A protein and the small-molecule ligand that binds it are described below.
Small molecule (SMILES): O=[N+]([O-])c1ccc2[nH]nnc2c1

Binding-site contacts:
Ligand atom C3A contacts residue MET34 of chain 2.C at 4.0 Å (hydrophobic).
Ligand atom N3 contacts residue ARG37 of chain 2.C at 3.9 Å.
Ligand atom O21 contacts residue THR53 of chain 2.C at 2.6 Å (h-bond).
Ligand atom N1 contacts residue MET70 of chain 2.C at 3.6 Å.
Ligand atom C6 contacts residue LEU49 of chain 2.C at 3.6 Å (hydrophobic).
Ligand atom C5 contacts residue LEU30 of chain 2.C at 3.8 Å (hydrophobic).
Ligand atom C7 contacts residue MET70 of chain 2.C at 4.3 Å (hydrophobic).
Ligand atom NO1 contacts residue LEU30 of chain 2.C at 3.5 Å.
Ligand atom C6 contacts residue THR53 of chain 2.C at 4.2 Å.
Ligand atom O11 contacts residue THR53 of chain 2.C at 3.7 Å.
Ligand atom N1 contacts residue MET34 of chain 2.C at 3.8 Å.
Ligand atom C6 contacts residue MET34 of chain 2.C at 4.2 Å (hydrophobic).
Ligand atom NO1 contacts residue ARG69 of chain 2.C at 4.2 Å.
Ligand atom C7 contacts residue LEU49 of chain 2.C at 3.8 Å (hydrophobic).
Ligand atom C7 contacts residue ARG69 of chain 2.C at 3.8 Å.
Ligand atom O11 contacts residue LEU30 of chain 2.C at 3.9 Å.
Ligand atom C7 contacts residue MET34 of chain 2.C at 3.6 Å (hydrophobic).
Ligand atom N1 contacts residue ARG37 of chain 2.C at 3.2 Å (salt-bridge).
Ligand atom O21 contacts residue HIS50 of chain 2.C at 3.6 Å.
Ligand atom O21 contacts residue LEU49 of chain 2.C at 3.5 Å (h-bond).
Ligand atom C3A contacts residue GLU17 of chain 2.C at 3.6 Å.
Ligand atom C5 contacts residue THR53 of chain 2.C at 4.3 Å.
Ligand atom C4 contacts residue LEU30 of chain 2.C at 3.5 Å (hydrophobic).
Ligand atom O11 contacts residue VAL61 of chain 2.C at 3.8 Å.
Ligand atom O21 contacts residue ARG69 of chain 2.C at 4.3 Å.
Ligand atom C3A contacts residue MET70 of chain 2.C at 3.7 Å (hydrophobic).
Ligand atom N3 contacts residue MET70 of chain 2.C at 3.7 Å.
Ligand atom C7A contacts residue MET70 of chain 2.C at 3.7 Å (hydrophobic).
Ligand atom O21 contacts residue LEU30 of chain 2.C at 3.5 Å.
Ligand atom N3 contacts residue GLU17 of chain 2.C at 2.6 Å (salt-bridge).
Ligand atom C7A contacts residue MET34 of chain 2.C at 3.5 Å (hydrophobic).
Ligand atom N2 contacts residue ARG37 of chain 2.C at 3.0 Å (salt-bridge).
Ligand atom N2 contacts residue GLU17 of chain 2.C at 3.3 Å (salt-bridge).
Ligand atom C3A contacts residue LEU30 of chain 2.C at 4.0 Å (hydrophobic).
Ligand atom N2 contacts residue MET70 of chain 2.C at 3.6 Å.
Ligand atom C6 contacts residue ARG69 of chain 2.C at 3.5 Å.
Ligand atom N3 contacts residue PHE66 of chain 2.C at 4.0 Å.
Ligand atom NO1 contacts residue THR53 of chain 2.C at 3.5 Å (h-bond).
Ligand atom C4 contacts residue GLU17 of chain 2.C at 3.5 Å.
Ligand atom C5 contacts residue ARG69 of chain 2.C at 3.8 Å.

Sequence of chain 2.C:
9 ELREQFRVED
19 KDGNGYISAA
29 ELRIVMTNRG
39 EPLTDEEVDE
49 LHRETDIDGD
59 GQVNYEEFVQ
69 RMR